Binding-site contacts:
Ligand atom N2 contacts residue ASN1134 of chain 1.C at 2.9 Å (h-bond).
Ligand atom O5 contacts residue ASN1134 of chain 1.C at 2.3 Å (h-bond).
Ligand atom C1 contacts residue ASN1134 of chain 1.C at 1.4 Å.
Ligand atom C2 contacts residue ASN1134 of chain 1.C at 2.4 Å.
Ligand atom C7 contacts residue ASN1134 of chain 1.C at 3.3 Å.
Ligand atom O7 contacts residue ASN1134 of chain 1.C at 3.3 Å (h-bond).
Ligand atom C8 contacts residue ASN1134 of chain 1.C at 4.4 Å.
Ligand atom C3 contacts residue ASN1134 of chain 1.C at 3.8 Å.
Ligand atom C5 contacts residue ASN1134 of chain 1.C at 3.6 Å.
Ligand atom C4 contacts residue ASN1134 of chain 1.C at 4.2 Å.

Sequence of chain 1.C:
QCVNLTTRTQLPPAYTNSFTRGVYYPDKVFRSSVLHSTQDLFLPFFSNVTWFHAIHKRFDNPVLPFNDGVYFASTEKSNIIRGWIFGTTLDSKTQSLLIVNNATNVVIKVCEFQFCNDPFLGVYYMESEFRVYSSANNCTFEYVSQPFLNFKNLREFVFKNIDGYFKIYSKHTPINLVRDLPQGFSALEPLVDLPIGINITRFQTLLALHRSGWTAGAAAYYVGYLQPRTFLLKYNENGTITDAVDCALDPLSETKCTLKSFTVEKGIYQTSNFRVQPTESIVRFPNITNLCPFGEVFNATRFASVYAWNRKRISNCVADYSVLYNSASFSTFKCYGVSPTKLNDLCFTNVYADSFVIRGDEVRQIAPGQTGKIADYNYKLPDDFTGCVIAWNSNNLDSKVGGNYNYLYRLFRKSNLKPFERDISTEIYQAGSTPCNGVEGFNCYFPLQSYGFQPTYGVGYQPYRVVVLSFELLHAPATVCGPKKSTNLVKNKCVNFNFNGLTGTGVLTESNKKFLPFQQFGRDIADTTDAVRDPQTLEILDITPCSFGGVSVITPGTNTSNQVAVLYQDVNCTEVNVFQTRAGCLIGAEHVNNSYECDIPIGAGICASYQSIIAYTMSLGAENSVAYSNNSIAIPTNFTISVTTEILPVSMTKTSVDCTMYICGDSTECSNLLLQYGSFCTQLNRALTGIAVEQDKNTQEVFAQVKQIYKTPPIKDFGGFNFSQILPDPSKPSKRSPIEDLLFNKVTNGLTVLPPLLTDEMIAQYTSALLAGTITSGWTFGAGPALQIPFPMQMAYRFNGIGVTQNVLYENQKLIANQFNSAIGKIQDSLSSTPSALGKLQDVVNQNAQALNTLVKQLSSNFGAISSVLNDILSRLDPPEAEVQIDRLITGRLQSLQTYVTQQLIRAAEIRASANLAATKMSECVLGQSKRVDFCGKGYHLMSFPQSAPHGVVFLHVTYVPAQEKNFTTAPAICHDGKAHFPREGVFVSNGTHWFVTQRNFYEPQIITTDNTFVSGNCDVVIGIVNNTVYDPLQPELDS

This small molecule binds to this protein.
Small molecule (SMILES): CC(=O)N[C@H]1[C@H](O[C@H]2[C@H](O)[C@@H](NC(C)=O)CO[C@@H]2CO)O[C@H](CO)[C@@H](O)[C@@H]1O